Binding-site contacts:
Ligand atom O3 contacts residue PHE105 of chain 1.F at 3.1 Å.
Ligand atom OPP contacts residue TYR151 of chain 1.F at 3.8 Å.
Ligand atom O21 contacts residue ASN222 of chain 1.F at 2.9 Å (h-bond).
Ligand atom C61 contacts residue PHE105 of chain 1.F at 3.8 Å (hydrophobic).
Ligand atom O41 contacts residue TYR220 of chain 1.F at 3.5 Å.
Ligand atom C3 contacts residue GLN107 of chain 1.F at 3.8 Å.
Ligand atom O3 contacts residue GLN107 of chain 1.F at 2.8 Å (h-bond).
Ligand atom N31 contacts residue ASN222 of chain 1.F at 2.7 Å (h-bond).
Ligand atom P2 contacts residue HIS75 of chain 1.F at 3.6 Å.
Ligand atom O4 contacts residue HIS217 of chain 1.F at 3.3 Å (h-bond).
Ligand atom O21 contacts residue HIS217 of chain 1.F at 3.5 Å.
Ligand atom C1G contacts residue HIS75 of chain 1.F at 3.8 Å.
Ligand atom C4 contacts residue HIS217 of chain 1.F at 3.6 Å.
Ligand atom C1 contacts residue TYR220 of chain 1.F at 3.8 Å (hydrophobic).
Ligand atom O4 contacts residue TYR220 of chain 1.F at 3.5 Å.
Ligand atom C41 contacts residue TYR220 of chain 1.F at 3.2 Å (hydrophobic).
Ligand atom C41 contacts residue ASN222 of chain 1.F at 3.7 Å.
Ligand atom O21 contacts residue TYR220 of chain 1.F at 3.8 Å.
Ligand atom C61 contacts residue TYR220 of chain 1.F at 3.4 Å (hydrophobic).
Ligand atom O2P contacts residue TYR220 of chain 1.F at 2.9 Å (h-bond).
Ligand atom O3G contacts residue TRP104 of chain 1.F at 3.7 Å.
Ligand atom C2 contacts residue GLN107 of chain 1.F at 3.8 Å.
Ligand atom O5G contacts residue HIS75 of chain 1.F at 3.6 Å.
Ligand atom O2G contacts residue LYS77 of chain 1.F at 3.4 Å.
Ligand atom N11 contacts residue TYR220 of chain 1.F at 3.4 Å.
Ligand atom C5 contacts residue TYR151 of chain 1.F at 3.3 Å (hydrophobic).
Ligand atom C51 contacts residue TYR220 of chain 1.F at 3.3 Å (hydrophobic).
Ligand atom O4P contacts residue TYR151 of chain 1.F at 2.7 Å (h-bond).
Ligand atom C5A contacts residue TYR220 of chain 1.F at 3.4 Å (hydrophobic).
Ligand atom C21 contacts residue ASN222 of chain 1.F at 3.5 Å.
Ligand atom O4P contacts residue HIS75 of chain 1.F at 2.8 Å (h-bond).
Ligand atom P2 contacts residue TYR151 of chain 1.F at 3.6 Å.
Ligand atom C3 contacts residue PHE105 of chain 1.F at 3.1 Å (hydrophobic).
Ligand atom O3P contacts residue ASN12 of chain 1.F at 3.3 Å (h-bond).
Ligand atom C1 contacts residue HIS217 of chain 1.F at 3.6 Å.
Ligand atom C21 contacts residue TYR220 of chain 1.F at 3.4 Å (hydrophobic).
Ligand atom C2 contacts residue PHE105 of chain 1.F at 3.3 Å (hydrophobic).
Ligand atom O3P contacts residue HIS75 of chain 1.F at 3.8 Å.
Ligand atom N31 contacts residue TYR220 of chain 1.F at 3.2 Å.
Ligand atom O3 contacts residue TYR151 of chain 1.F at 3.7 Å.

A protein and the small-molecule ligand that binds it are described below.
Small molecule (SMILES): Cc1cn([C@H]2C[C@H](O)[C@@H](COP(=O)(O)OP(=O)(O)O[C@H]3O[C@H](C)[C@@H](N)[C@H](O)[C@H]3O)O2)c(=O)[nH]c1=O

Sequence of chain 1.F:
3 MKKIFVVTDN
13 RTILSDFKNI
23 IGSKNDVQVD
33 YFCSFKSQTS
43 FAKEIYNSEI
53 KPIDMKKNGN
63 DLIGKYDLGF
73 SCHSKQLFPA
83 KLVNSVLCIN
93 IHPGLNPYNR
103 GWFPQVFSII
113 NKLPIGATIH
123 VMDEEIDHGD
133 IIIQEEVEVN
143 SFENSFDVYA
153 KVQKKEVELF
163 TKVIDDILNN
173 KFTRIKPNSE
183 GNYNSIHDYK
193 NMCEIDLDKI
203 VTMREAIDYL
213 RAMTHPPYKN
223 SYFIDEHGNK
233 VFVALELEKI